Binding-site contacts:
Ligand atom C4 contacts residue ASN380 of chain 1.D at 4.3 Å.
Ligand atom O7 contacts residue ASN380 of chain 1.D at 2.9 Å (h-bond).
Ligand atom N2 contacts residue ASN380 of chain 1.D at 3.1 Å (h-bond).
Ligand atom O7 contacts residue GLU379 of chain 1.D at 3.8 Å.
Ligand atom C5 contacts residue ASN380 of chain 1.D at 3.6 Å.
Ligand atom C7 contacts residue GLU379 of chain 1.D at 4.4 Å.
Ligand atom C1 contacts residue ASN380 of chain 1.D at 1.5 Å.
Ligand atom O5 contacts residue ASP347 of chain 1.D at 4.0 Å.
Ligand atom C2 contacts residue ASN380 of chain 1.D at 2.6 Å.
Ligand atom C3 contacts residue ASN380 of chain 1.D at 3.9 Å.
Ligand atom C8 contacts residue ASN380 of chain 1.D at 4.4 Å.
Ligand atom C7 contacts residue ASN380 of chain 1.D at 3.2 Å.
Ligand atom C1 contacts residue ASP347 of chain 1.D at 4.2 Å.
Ligand atom O5 contacts residue ASN380 of chain 1.D at 2.4 Å (h-bond).

Sequence of chain 1.D:
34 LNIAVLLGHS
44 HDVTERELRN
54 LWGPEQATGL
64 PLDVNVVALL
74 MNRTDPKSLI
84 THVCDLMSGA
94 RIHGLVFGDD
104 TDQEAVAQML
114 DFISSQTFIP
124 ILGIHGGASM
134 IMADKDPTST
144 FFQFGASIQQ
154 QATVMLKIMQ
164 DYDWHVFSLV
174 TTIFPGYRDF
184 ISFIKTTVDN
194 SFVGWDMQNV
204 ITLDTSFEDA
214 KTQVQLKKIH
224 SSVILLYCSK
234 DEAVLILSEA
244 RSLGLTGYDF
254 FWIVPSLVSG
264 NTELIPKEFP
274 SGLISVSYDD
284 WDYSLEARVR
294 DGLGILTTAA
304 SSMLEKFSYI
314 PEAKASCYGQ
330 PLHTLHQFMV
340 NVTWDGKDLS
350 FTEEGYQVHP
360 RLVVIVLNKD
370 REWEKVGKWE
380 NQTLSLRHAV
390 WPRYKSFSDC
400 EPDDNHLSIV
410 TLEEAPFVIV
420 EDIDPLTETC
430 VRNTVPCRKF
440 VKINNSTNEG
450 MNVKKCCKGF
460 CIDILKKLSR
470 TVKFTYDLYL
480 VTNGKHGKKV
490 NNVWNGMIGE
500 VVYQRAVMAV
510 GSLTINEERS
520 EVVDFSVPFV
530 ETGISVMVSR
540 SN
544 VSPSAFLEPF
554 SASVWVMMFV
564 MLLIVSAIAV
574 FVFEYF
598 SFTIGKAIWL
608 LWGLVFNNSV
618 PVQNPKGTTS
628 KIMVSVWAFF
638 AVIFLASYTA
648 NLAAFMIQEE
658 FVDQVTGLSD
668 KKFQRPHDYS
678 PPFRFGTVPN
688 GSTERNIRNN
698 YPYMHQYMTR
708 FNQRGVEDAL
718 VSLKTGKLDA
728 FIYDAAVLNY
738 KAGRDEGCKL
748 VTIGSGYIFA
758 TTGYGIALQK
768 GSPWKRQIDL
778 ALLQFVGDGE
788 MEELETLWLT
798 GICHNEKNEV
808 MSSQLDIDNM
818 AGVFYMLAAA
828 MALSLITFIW

A small-molecule ligand and the protein it binds are described below.
Small molecule (SMILES): CC(=O)N[C@H]1[C@H](O[C@H]2[C@H](O)[C@@H](NC(C)=O)CO[C@@H]2CO)O[C@H](CO)[C@@H](O)[C@@H]1O